Binding-site contacts:
Ligand atom C21 contacts residue LEU117 of chain 1.A at 3.6 Å (hydrophobic).
Ligand atom C29 contacts residue TYR184 of chain 1.A at 3.8 Å (hydrophobic).
Ligand atom C16 contacts residue LEU117 of chain 1.A at 4.0 Å (hydrophobic).
Ligand atom C26 contacts residue TRP177 of chain 1.A at 3.8 Å (hydrophobic).
Ligand atom C20 contacts residue LEU117 of chain 1.A at 3.6 Å (hydrophobic).
Ligand atom C25 contacts residue MET201 of chain 1.A at 3.5 Å (hydrophobic).
Ligand atom C9 contacts residue MET121 of chain 1.A at 4.0 Å (hydrophobic).
Ligand atom C27 contacts residue TRP177 of chain 1.A at 3.7 Å (hydrophobic).
Ligand atom C19 contacts residue LEU117 of chain 1.A at 4.0 Å (hydrophobic).
Ligand atom F1 contacts residue MET121 of chain 1.A at 4.0 Å.
Ligand atom C19 contacts residue VAL89 of chain 1.A at 3.8 Å (hydrophobic).
Ligand atom C19 contacts residue TYR103 of chain 1.A at 3.8 Å (hydrophobic).
Ligand atom N3 contacts residue MET121 of chain 1.A at 3.5 Å.
Ligand atom C28 contacts residue PHE166 of chain 1.A at 3.5 Å (hydrophobic).
Ligand atom C21 contacts residue VAL89 of chain 1.A at 3.4 Å (hydrophobic).
Ligand atom C19 contacts residue LEU91 of chain 1.A at 3.8 Å (hydrophobic).
Ligand atom C29 contacts residue TRP177 of chain 1.A at 3.8 Å (hydrophobic).
Ligand atom C14 contacts residue VAL89 of chain 1.A at 3.9 Å (hydrophobic).
Ligand atom C15 contacts residue LYS88 of chain 1.A at 4.0 Å.
Ligand atom C17 contacts residue VAL89 of chain 1.A at 3.8 Å (hydrophobic).
Ligand atom C16 contacts residue VAL89 of chain 1.A at 3.5 Å (hydrophobic).
Ligand atom C28 contacts residue MET124 of chain 1.A at 3.8 Å (hydrophobic).
Ligand atom C1 contacts residue MET121 of chain 1.A at 3.7 Å (hydrophobic).
Ligand atom F1 contacts residue MET124 of chain 1.A at 3.9 Å.
Ligand atom C20 contacts residue VAL89 of chain 1.A at 3.0 Å (hydrophobic).
Ligand atom C23 contacts residue GLN163 of chain 1.A at 3.5 Å.
Ligand atom F1 contacts residue SER125 of chain 1.A at 3.9 Å.
Ligand atom C26 contacts residue TYR184 of chain 1.A at 3.8 Å (hydrophobic).
Ligand atom C15 contacts residue LEU117 of chain 1.A at 4.0 Å (hydrophobic).
Ligand atom C17 contacts residue TYR184 of chain 1.A at 4.0 Å (hydrophobic).
Ligand atom C25 contacts residue GLN163 of chain 1.A at 3.4 Å.
Ligand atom C28 contacts residue TYR184 of chain 1.A at 3.5 Å (hydrophobic).
Ligand atom N1 contacts residue MET121 of chain 1.A at 3.6 Å.
Ligand atom C15 contacts residue MET121 of chain 1.A at 3.6 Å (hydrophobic).
Ligand atom C23 contacts residue TRP177 of chain 1.A at 3.8 Å (hydrophobic).
Ligand atom C29 contacts residue PHE166 of chain 1.A at 3.7 Å (hydrophobic).
Ligand atom C18 contacts residue LEU91 of chain 1.A at 3.9 Å (hydrophobic).
Ligand atom C14 contacts residue MET121 of chain 1.A at 3.5 Å (hydrophobic).
Ligand atom O4 contacts residue PHE166 of chain 1.A at 3.2 Å.
Ligand atom O4 contacts residue MET124 of chain 1.A at 3.3 Å.

A small-molecule ligand and the protein it binds are described below.
Small molecule (SMILES): Cc1nc2cc(-c3ccccc3)nn2c(-c2cc(F)c3c(c2C)CCCO3)c1[C@H](OC(C)(C)C)C(=O)O

Sequence of chain 1.A:
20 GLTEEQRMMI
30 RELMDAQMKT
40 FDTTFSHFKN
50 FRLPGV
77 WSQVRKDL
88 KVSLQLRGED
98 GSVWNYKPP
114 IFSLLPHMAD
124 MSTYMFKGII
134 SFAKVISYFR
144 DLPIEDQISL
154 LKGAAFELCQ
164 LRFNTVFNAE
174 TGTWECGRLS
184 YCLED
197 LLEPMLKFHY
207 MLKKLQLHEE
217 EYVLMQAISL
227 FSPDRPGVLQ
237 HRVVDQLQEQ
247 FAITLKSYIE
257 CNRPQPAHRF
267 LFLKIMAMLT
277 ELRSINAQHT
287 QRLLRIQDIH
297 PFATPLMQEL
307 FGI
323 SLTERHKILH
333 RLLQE